Binding-site contacts:
Ligand atom O7 contacts residue GLY1095 of chain 1.A at 2.9 Å (h-bond).
Ligand atom O6 contacts residue PHE1071 of chain 1.A at 4.0 Å.
Ligand atom O5 contacts residue ASN1094 of chain 1.A at 2.4 Å (h-bond).
Ligand atom O7 contacts residue HIS1097 of chain 1.A at 2.7 Å.
Ligand atom O7 contacts residue ASN1094 of chain 1.A at 2.9 Å (h-bond).
Ligand atom N2 contacts residue ASN1094 of chain 1.A at 2.9 Å (h-bond).
Ligand atom C3 contacts residue ASN1094 of chain 1.A at 3.8 Å.
Ligand atom C1 contacts residue ASN1094 of chain 1.A at 1.4 Å.
Ligand atom C7 contacts residue ASN1094 of chain 1.A at 3.0 Å.
Ligand atom C2 contacts residue ASN1094 of chain 1.A at 2.5 Å.
Ligand atom C4 contacts residue ASN1094 of chain 1.A at 4.2 Å.
Ligand atom C8 contacts residue ASN1094 of chain 1.A at 4.2 Å.
Ligand atom C8 contacts residue GLY1095 of chain 1.A at 3.2 Å.
Ligand atom C7 contacts residue HIS1097 of chain 1.A at 3.8 Å.
Ligand atom C7 contacts residue GLY1095 of chain 1.A at 3.5 Å.
Ligand atom O6 contacts residue ASN1094 of chain 1.A at 4.5 Å.
Ligand atom C5 contacts residue ASN1094 of chain 1.A at 3.7 Å.

Sequence of chain 1.A:
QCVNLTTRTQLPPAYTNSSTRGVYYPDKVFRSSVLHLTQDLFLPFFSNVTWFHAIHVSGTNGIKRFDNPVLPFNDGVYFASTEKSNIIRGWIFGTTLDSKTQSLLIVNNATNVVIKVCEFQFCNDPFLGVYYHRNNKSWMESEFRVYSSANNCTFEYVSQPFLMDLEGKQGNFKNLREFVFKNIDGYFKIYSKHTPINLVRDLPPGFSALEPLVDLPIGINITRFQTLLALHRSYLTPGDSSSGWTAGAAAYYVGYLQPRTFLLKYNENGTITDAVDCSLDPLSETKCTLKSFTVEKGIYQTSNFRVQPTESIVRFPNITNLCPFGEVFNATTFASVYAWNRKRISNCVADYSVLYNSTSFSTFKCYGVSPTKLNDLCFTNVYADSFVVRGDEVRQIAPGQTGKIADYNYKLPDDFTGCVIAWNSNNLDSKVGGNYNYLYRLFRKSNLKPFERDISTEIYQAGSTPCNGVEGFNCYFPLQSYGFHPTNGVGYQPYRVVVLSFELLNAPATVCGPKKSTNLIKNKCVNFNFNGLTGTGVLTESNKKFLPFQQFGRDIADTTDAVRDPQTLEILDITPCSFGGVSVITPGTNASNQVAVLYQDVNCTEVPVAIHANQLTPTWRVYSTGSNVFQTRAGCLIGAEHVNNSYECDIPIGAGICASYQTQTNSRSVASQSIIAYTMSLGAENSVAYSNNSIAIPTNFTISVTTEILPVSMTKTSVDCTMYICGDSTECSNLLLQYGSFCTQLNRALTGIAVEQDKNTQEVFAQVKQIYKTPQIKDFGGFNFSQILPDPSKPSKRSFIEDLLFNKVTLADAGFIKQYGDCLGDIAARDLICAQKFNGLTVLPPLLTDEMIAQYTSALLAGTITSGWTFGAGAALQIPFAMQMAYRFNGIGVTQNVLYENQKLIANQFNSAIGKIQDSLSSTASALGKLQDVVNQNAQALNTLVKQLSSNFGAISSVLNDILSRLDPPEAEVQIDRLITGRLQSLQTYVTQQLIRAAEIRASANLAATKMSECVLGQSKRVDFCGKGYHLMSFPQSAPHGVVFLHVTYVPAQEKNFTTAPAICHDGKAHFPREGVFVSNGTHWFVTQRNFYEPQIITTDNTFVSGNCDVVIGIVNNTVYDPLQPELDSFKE

This small molecule binds to this protein.
Small molecule (SMILES): CC(=O)N[C@@H]1[C@@H](O)[C@H](O)[C@@H](CO)O[C@H]1O